This protein binds this small molecule.
Small molecule (SMILES): C=CC(=O)N1CCN2c3nc(OC[C@@H]4C[C@@H](F)CN4C)nc4cc(-c5nc(N)cc(C)c5C(F)(F)F)c(Cl)c(c34)OC[C@@H]2C1

Binding-site contacts:
Ligand atom O1 contacts residue HIS95 of chain 1.B at 3.3 Å (h-bond).
Ligand atom N6 contacts residue TYR64 of chain 1.B at 3.5 Å.
Ligand atom C28 contacts residue GLY12 of chain 1.B at 3.2 Å.
Ligand atom CL contacts residue ARG68 of chain 1.B at 3.4 Å.
Ligand atom N6 contacts residue GLU63 of chain 1.B at 3.1 Å (salt-bridge).
Ligand atom CL contacts residue MET72 of chain 1.B at 3.5 Å.
Ligand atom N4 contacts residue GLU62 of chain 1.B at 3.4 Å.
Ligand atom C contacts residue VAL103 of chain 1.B at 3.5 Å (hydrophobic).
Ligand atom N3 contacts residue TYR96 of chain 1.B at 3.1 Å (h-bond).
Ligand atom C3 contacts residue TYR64 of chain 1.B at 3.6 Å (hydrophobic).
Ligand atom C2 contacts residue ASP69 of chain 1.B at 3.6 Å.
Ligand atom C9 contacts residue TYR96 of chain 1.B at 3.6 Å (hydrophobic).
Ligand atom C20 contacts residue GLU62 of chain 1.B at 3.3 Å.
Ligand atom C15 contacts residue GLY10 of chain 1.B at 3.2 Å.
Ligand atom F contacts residue TYR96 of chain 1.B at 3.4 Å.
Ligand atom C13 contacts residue THR58 of chain 1.B at 3.7 Å.
Ligand atom C19 contacts residue TYR96 of chain 1.B at 3.5 Å (hydrophobic).
Ligand atom N5 contacts residue GLU62 of chain 1.B at 3.0 Å (salt-bridge).
Ligand atom O1 contacts residue GLU62 of chain 1.B at 3.0 Å (salt-bridge).
Ligand atom N6 contacts residue ASP69 of chain 1.B at 2.6 Å (salt-bridge).
Ligand atom C19 contacts residue HIS95 of chain 1.B at 3.5 Å.
Ligand atom F1 contacts residue TYR96 of chain 1.B at 3.5 Å.
Ligand atom F2 contacts residue VAL9 of chain 1.B at 3.6 Å.
Ligand atom N4 contacts residue TYR64 of chain 1.B at 3.4 Å (h-bond).
Ligand atom C2 contacts residue MET72 of chain 1.B at 3.7 Å (hydrophobic).
Ligand atom N contacts residue TYR64 of chain 1.B at 3.5 Å.
Ligand atom C18 contacts residue TYR96 of chain 1.B at 3.4 Å (hydrophobic).
Ligand atom C25 contacts residue GLU62 of chain 1.B at 3.3 Å.
Ligand atom C10 contacts residue TYR96 of chain 1.B at 3.6 Å (hydrophobic).
Ligand atom C3 contacts residue ASP69 of chain 1.B at 3.4 Å.
Ligand atom N4 contacts residue HIS95 of chain 1.B at 2.7 Å (h-bond).
Ligand atom C24 contacts residue HIS95 of chain 1.B at 3.5 Å.
Ligand atom C8 contacts residue TYR64 of chain 1.B at 3.4 Å (hydrophobic).
Ligand atom C contacts residue GLN99 of chain 1.B at 3.5 Å.
Ligand atom F1 contacts residue GLN99 of chain 1.B at 3.3 Å.
Ligand atom C19 contacts residue GLU62 of chain 1.B at 3.4 Å.
Ligand atom N6 contacts residue ARG68 of chain 1.B at 3.2 Å.
Ligand atom C21 contacts residue GLU62 of chain 1.B at 3.5 Å.
Ligand atom C22 contacts residue ASP92 of chain 1.B at 3.5 Å.
Ligand atom F3 contacts residue ASP92 of chain 1.B at 3.7 Å.

Sequence of chain 1.B:
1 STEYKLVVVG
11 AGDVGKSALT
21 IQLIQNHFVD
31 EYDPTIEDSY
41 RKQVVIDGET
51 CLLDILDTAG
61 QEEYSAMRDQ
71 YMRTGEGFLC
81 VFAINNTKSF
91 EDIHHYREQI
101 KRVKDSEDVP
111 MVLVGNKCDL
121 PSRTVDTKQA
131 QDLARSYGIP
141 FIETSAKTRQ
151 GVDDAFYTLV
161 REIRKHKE